Sequence of chain 1.A:
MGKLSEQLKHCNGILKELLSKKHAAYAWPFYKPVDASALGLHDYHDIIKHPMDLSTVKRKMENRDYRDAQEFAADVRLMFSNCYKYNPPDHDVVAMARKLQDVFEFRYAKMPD

Binding-site contacts:
Ligand atom C24 contacts residue LEU43 of chain 1.A at 3.9 Å (hydrophobic).
Ligand atom C07 contacts residue LEU43 of chain 1.A at 3.8 Å (hydrophobic).
Ligand atom C03 contacts residue VAL95 of chain 1.A at 3.8 Å (hydrophobic).
Ligand atom O22 contacts residue LEU43 of chain 1.A at 3.5 Å.
Ligand atom C31 contacts residue HIS93 of chain 1.A at 3.6 Å.
Ligand atom N10 contacts residue VAL95 of chain 1.A at 3.9 Å.
Ligand atom C26 contacts residue ASN89 of chain 1.A at 3.3 Å.
Ligand atom C21 contacts residue HIS93 of chain 1.A at 3.9 Å.
Ligand atom C24 contacts residue ASN89 of chain 1.A at 3.5 Å.
Ligand atom C21 contacts residue ASN89 of chain 1.A at 3.7 Å.
Ligand atom C01 contacts residue PHE32 of chain 1.A at 3.8 Å (hydrophobic).
Ligand atom C17 contacts residue PRO31 of chain 1.A at 3.8 Å (hydrophobic).
Ligand atom C06 contacts residue ASN89 of chain 1.A at 3.3 Å.
Ligand atom C03 contacts residue ASN89 of chain 1.A at 3.9 Å.
Ligand atom C21 contacts residue LEU43 of chain 1.A at 3.7 Å (hydrophobic).
Ligand atom C26 contacts residue PRO90 of chain 1.A at 3.7 Å (hydrophobic).
Ligand atom C31 contacts residue ASN89 of chain 1.A at 3.7 Å.
Ligand atom C06 contacts residue LEU43 of chain 1.A at 4.0 Å (hydrophobic).
Ligand atom C01 contacts residue VAL36 of chain 1.A at 3.6 Å (hydrophobic).
Ligand atom C07 contacts residue ASN89 of chain 1.A at 3.8 Å.
Ligand atom C16 contacts residue PRO31 of chain 1.A at 3.9 Å (hydrophobic).
Ligand atom N02 contacts residue VAL95 of chain 1.A at 3.6 Å.
Ligand atom C05 contacts residue VAL95 of chain 1.A at 4.0 Å (hydrophobic).
Ligand atom N23 contacts residue ASN89 of chain 1.A at 2.7 Å (h-bond).
Ligand atom C30 contacts residue PRO90 of chain 1.A at 4.0 Å (hydrophobic).
Ligand atom C14 contacts residue TRP30 of chain 1.A at 3.6 Å (hydrophobic).
Ligand atom N02 contacts residue VAL36 of chain 1.A at 3.7 Å.
Ligand atom C26 contacts residue TYR88 of chain 1.A at 3.3 Å (hydrophobic).
Ligand atom C28 contacts residue TYR88 of chain 1.A at 3.7 Å (hydrophobic).
Ligand atom N23 contacts residue TYR88 of chain 1.A at 3.7 Å.
Ligand atom O22 contacts residue HIS93 of chain 1.A at 4.0 Å.
Ligand atom C24 contacts residue TYR88 of chain 1.A at 3.6 Å (hydrophobic).
Ligand atom C09 contacts residue LEU41 of chain 1.A at 4.0 Å (hydrophobic).
Ligand atom O04 contacts residue ASN89 of chain 1.A at 2.9 Å (h-bond).
Ligand atom C16 contacts residue VAL95 of chain 1.A at 3.7 Å (hydrophobic).
Ligand atom C17 contacts residue VAL95 of chain 1.A at 3.8 Å (hydrophobic).
Ligand atom C17 contacts residue MET98 of chain 1.A at 3.7 Å (hydrophobic).
Ligand atom C31 contacts residue PRO90 of chain 1.A at 3.7 Å (hydrophobic).
Ligand atom C18 contacts residue TRP30 of chain 1.A at 4.0 Å (hydrophobic).
Ligand atom C28 contacts residue PRO90 of chain 1.A at 4.0 Å (hydrophobic).

The protein below binds the small molecule below.
Small molecule (SMILES): CNC(=O)c1cc(C(=O)NC2[C@H]3COC[C@@H]23)cc([C@@H](OC)c2ccccc2)n1